Sequence of chain 1.A:
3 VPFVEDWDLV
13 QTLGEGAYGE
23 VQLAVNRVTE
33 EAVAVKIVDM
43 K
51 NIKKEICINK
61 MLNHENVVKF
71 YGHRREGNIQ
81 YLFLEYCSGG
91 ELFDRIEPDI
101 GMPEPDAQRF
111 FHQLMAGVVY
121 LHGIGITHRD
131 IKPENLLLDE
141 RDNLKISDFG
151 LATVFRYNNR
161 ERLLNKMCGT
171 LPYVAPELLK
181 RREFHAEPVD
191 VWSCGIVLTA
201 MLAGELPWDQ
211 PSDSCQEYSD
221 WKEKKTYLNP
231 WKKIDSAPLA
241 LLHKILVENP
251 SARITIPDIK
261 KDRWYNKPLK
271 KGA

This small molecule binds to this protein.
Small molecule (SMILES): CN1CCN(c2ccc(-c3cnc4[nH]c5cnc(C(=O)O)cc5c4c3)cc2)CC1

Binding-site contacts:
Ligand atom C16 contacts residue GLU91 of chain 1.A at 4.0 Å.
Ligand atom C2 contacts residue GLU85 of chain 1.A at 3.8 Å.
Ligand atom C1 contacts residue LEU137 of chain 1.A at 3.2 Å (hydrophobic).
Ligand atom O1 contacts residue LYS38 of chain 1.A at 2.7 Å (salt-bridge).
Ligand atom C7 contacts residue LEU137 of chain 1.A at 3.5 Å (hydrophobic).
Ligand atom C7 contacts residue ALA36 of chain 1.A at 3.9 Å (hydrophobic).
Ligand atom C6 contacts residue LEU137 of chain 1.A at 3.4 Å (hydrophobic).
Ligand atom C10 contacts residue VAL68 of chain 1.A at 3.7 Å (hydrophobic).
Ligand atom C3 contacts residue CYS87 of chain 1.A at 3.3 Å (hydrophobic).
Ligand atom N1 contacts residue TYR86 of chain 1.A at 3.7 Å.
Ligand atom C22 contacts residue LYS38 of chain 1.A at 3.5 Å.
Ligand atom N2 contacts residue ALA36 of chain 1.A at 3.4 Å.
Ligand atom C18 contacts residue ASP94 of chain 1.A at 3.8 Å.
Ligand atom O1 contacts residue ASP148 of chain 1.A at 3.4 Å.
Ligand atom C13 contacts residue GLY90 of chain 1.A at 3.9 Å.
Ligand atom O2 contacts residue ASP148 of chain 1.A at 3.8 Å.
Ligand atom C14 contacts residue LEU15 of chain 1.A at 3.9 Å (hydrophobic).
Ligand atom N2 contacts residue LEU137 of chain 1.A at 3.5 Å.
Ligand atom C4 contacts residue LEU15 of chain 1.A at 3.9 Å (hydrophobic).
Ligand atom N3 contacts residue LEU84 of chain 1.A at 3.7 Å.
Ligand atom C22 contacts residue ASP148 of chain 1.A at 4.0 Å.
Ligand atom N1 contacts residue CYS87 of chain 1.A at 2.9 Å (h-bond).
Ligand atom C2 contacts residue CYS87 of chain 1.A at 3.9 Å (hydrophobic).
Ligand atom C11 contacts residue LEU15 of chain 1.A at 3.8 Å (hydrophobic).
Ligand atom C17 contacts residue LEU15 of chain 1.A at 3.8 Å (hydrophobic).
Ligand atom C12 contacts residue GLY90 of chain 1.A at 4.0 Å.
Ligand atom O2 contacts residue LYS38 of chain 1.A at 3.8 Å.
Ligand atom C3 contacts residue TYR86 of chain 1.A at 3.8 Å (hydrophobic).
Ligand atom C10 contacts residue LEU84 of chain 1.A at 3.8 Å (hydrophobic).
Ligand atom C12 contacts residue LEU15 of chain 1.A at 3.8 Å (hydrophobic).
Ligand atom N1 contacts residue LEU137 of chain 1.A at 4.0 Å.
Ligand atom C2 contacts residue ALA36 of chain 1.A at 3.8 Å (hydrophobic).
Ligand atom C2 contacts residue LEU137 of chain 1.A at 3.3 Å (hydrophobic).
Ligand atom C3 contacts residue LEU15 of chain 1.A at 3.8 Å (hydrophobic).
Ligand atom C15 contacts residue LEU15 of chain 1.A at 3.4 Å (hydrophobic).
Ligand atom N2 contacts residue GLU85 of chain 1.A at 2.9 Å (salt-bridge).
Ligand atom C16 contacts residue LEU15 of chain 1.A at 3.6 Å (hydrophobic).
Ligand atom C5 contacts residue LEU137 of chain 1.A at 3.8 Å (hydrophobic).
Ligand atom C7 contacts residue GLU85 of chain 1.A at 3.9 Å.
Ligand atom C15 contacts residue GLU91 of chain 1.A at 3.9 Å.